Binding-site contacts:
Ligand atom C8 contacts residue ILE448 of chain 1.D at 4.4 Å (hydrophobic).
Ligand atom C1 contacts residue ASN444 of chain 1.D at 1.4 Å.
Ligand atom O7 contacts residue ASN444 of chain 1.D at 3.3 Å (h-bond).
Ligand atom C7 contacts residue ASN444 of chain 1.D at 3.3 Å.
Ligand atom C8 contacts residue ASN444 of chain 1.D at 4.3 Å.
Ligand atom C8 contacts residue TRP606 of chain 1.D at 4.0 Å (hydrophobic).
Ligand atom O5 contacts residue ASN444 of chain 1.D at 2.4 Å (h-bond).
Ligand atom C2 contacts residue ASN444 of chain 1.D at 2.4 Å.
Ligand atom C8 contacts residue PHE297 of chain 1.D at 3.8 Å (hydrophobic).
Ligand atom N2 contacts residue ASN444 of chain 1.D at 2.9 Å (h-bond).
Ligand atom C3 contacts residue ASN444 of chain 1.D at 3.8 Å.
Ligand atom C4 contacts residue ASN444 of chain 1.D at 4.2 Å.
Ligand atom C5 contacts residue ASN444 of chain 1.D at 3.7 Å.

Sequence of chain 1.D:
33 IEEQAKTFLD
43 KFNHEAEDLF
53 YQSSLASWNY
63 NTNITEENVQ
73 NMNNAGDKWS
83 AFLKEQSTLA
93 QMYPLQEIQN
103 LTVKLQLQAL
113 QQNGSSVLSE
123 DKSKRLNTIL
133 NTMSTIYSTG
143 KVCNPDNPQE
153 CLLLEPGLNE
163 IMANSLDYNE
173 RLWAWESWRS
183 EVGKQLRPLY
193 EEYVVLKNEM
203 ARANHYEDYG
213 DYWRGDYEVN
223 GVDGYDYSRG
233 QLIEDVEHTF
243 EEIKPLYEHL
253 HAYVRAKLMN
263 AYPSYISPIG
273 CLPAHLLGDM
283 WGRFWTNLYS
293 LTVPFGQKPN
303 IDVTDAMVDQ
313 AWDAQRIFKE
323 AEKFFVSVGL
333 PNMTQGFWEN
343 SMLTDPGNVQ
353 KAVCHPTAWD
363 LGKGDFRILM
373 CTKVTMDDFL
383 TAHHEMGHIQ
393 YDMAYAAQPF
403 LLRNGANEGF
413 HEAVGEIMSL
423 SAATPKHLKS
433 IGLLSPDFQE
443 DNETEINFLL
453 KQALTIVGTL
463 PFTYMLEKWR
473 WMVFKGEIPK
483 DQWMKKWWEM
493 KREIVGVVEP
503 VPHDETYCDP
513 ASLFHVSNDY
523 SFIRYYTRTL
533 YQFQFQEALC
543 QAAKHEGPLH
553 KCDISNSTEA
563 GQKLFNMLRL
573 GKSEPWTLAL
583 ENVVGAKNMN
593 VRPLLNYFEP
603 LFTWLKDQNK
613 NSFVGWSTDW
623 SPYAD

A protein and the small-molecule ligand that binds it are described below.
Small molecule (SMILES): CC(=O)N[C@H]1[C@H](O[C@H]2[C@H](O)[C@@H](NC(C)=O)CO[C@@H]2CO)O[C@H](CO)[C@@H](O)[C@@H]1O